The small molecule below binds the protein below.
Small molecule (SMILES): Nc1nc2c(ncn2[C@@H]2O[C@@H]3CO[P](=O)(O)O[C@H]4[C@@H](O)[C@H](n5cnc6c(=O)[nH]c(N)nc65)O[C@@H]4CO[P](=O)(O)O[C@H]3[C@H]2O)c(=O)[nH]1

Sequence of chain 1.B:
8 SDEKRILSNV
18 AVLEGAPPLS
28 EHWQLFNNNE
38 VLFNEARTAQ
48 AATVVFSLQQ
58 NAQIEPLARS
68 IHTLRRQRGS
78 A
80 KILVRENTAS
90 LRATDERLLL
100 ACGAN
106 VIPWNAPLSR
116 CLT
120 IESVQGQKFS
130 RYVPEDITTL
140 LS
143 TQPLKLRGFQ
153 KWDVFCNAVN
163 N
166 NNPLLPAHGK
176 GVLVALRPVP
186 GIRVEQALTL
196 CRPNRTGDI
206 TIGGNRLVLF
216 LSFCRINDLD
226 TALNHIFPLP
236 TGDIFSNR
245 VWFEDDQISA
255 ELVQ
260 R

Binding-site contacts:
Ligand atom C81 contacts residue ALA227 of chain 1.B at 3.9 Å (hydrophobic).
Ligand atom O2P contacts residue ARG200 of chain 1.B at 2.8 Å (salt-bridge).
Ligand atom N11 contacts residue ARG200 of chain 1.B at 3.9 Å.
Ligand atom C3A contacts residue ARG200 of chain 1.B at 3.8 Å.
Ligand atom O21 contacts residue THR226 of chain 1.B at 3.5 Å.
Ligand atom O61 contacts residue HIS230 of chain 1.B at 2.8 Å (h-bond).
Ligand atom P11 contacts residue THR226 of chain 1.B at 3.6 Å.
Ligand atom C5A contacts residue ASP223 of chain 1.B at 3.9 Å.
Ligand atom N21 contacts residue LEU216 of chain 1.B at 3.6 Å.
Ligand atom O61 contacts residue ASP203 of chain 1.B at 3.6 Å (salt-bridge).
Ligand atom N91 contacts residue ARG200 of chain 1.B at 3.7 Å.
Ligand atom O11 contacts residue THR226 of chain 1.B at 3.3 Å.
Ligand atom C81 contacts residue ARG200 of chain 1.B at 3.6 Å.
Ligand atom N31 contacts residue CYS219 of chain 1.B at 3.7 Å.
Ligand atom C51 contacts residue HIS230 of chain 1.B at 3.4 Å.
Ligand atom N21 contacts residue SER217 of chain 1.B at 3.0 Å (h-bond).
Ligand atom O4A contacts residue ASP223 of chain 1.B at 3.3 Å.
Ligand atom C61 contacts residue ILE231 of chain 1.B at 4.0 Å (hydrophobic).
Ligand atom N31 contacts residue ARG200 of chain 1.B at 3.8 Å.
Ligand atom C61 contacts residue HIS230 of chain 1.B at 3.4 Å.
Ligand atom N11 contacts residue ASP203 of chain 1.B at 2.8 Å (salt-bridge).
Ligand atom N71 contacts residue ARG200 of chain 1.B at 3.6 Å.
Ligand atom C4A contacts residue ASP223 of chain 1.B at 3.5 Å.
Ligand atom O5A contacts residue THR226 of chain 1.B at 3.7 Å.
Ligand atom C61 contacts residue ARG200 of chain 1.B at 3.7 Å.
Ligand atom N21 contacts residue CYS219 of chain 1.B at 3.6 Å.
Ligand atom C21 contacts residue ASP203 of chain 1.B at 3.6 Å.
Ligand atom C51 contacts residue ALA227 of chain 1.B at 3.5 Å (hydrophobic).
Ligand atom C51 contacts residue ARG200 of chain 1.B at 3.7 Å.
Ligand atom O2A contacts residue ARG220 of chain 1.B at 3.9 Å.
Ligand atom N71 contacts residue HIS230 of chain 1.B at 2.8 Å (h-bond).
Ligand atom C2A contacts residue ARG200 of chain 1.B at 3.7 Å.
Ligand atom C81 contacts residue HIS230 of chain 1.B at 4.0 Å.
Ligand atom O61 contacts residue ILE231 of chain 1.B at 3.4 Å.
Ligand atom C41 contacts residue ARG200 of chain 1.B at 3.7 Å.
Ligand atom N21 contacts residue ASP203 of chain 1.B at 3.2 Å (salt-bridge).
Ligand atom N71 contacts residue ALA227 of chain 1.B at 3.5 Å.
Ligand atom C61 contacts residue ASP203 of chain 1.B at 3.6 Å.
Ligand atom C41 contacts residue ALA227 of chain 1.B at 3.7 Å (hydrophobic).
Ligand atom C61 contacts residue ALA227 of chain 1.B at 3.7 Å (hydrophobic).